This small molecule binds to this protein.
Small molecule (SMILES): Nc1nc2sc(CCCc3csc(C(=O)N[C@@H](CCC(=O)O)C(=O)O)c3)cc2c(=O)[nH]1

Binding-site contacts:
Ligand atom O27 contacts residue ARG65 of chain 1.A at 3.2 Å (salt-bridge).
Ligand atom C30 contacts residue PHE89 of chain 1.A at 3.0 Å (hydrophobic).
Ligand atom C32 contacts residue GAR1 of chain 1.B at 3.7 Å.
Ligand atom N11 contacts residue LEU93 of chain 1.A at 3.1 Å (h-bond).
Ligand atom C04 contacts residue VAL144 of chain 1.A at 3.5 Å (hydrophobic).
Ligand atom C31 contacts residue GAR1 of chain 1.B at 3.5 Å.
Ligand atom C04 contacts residue ALA141 of chain 1.A at 3.5 Å (hydrophobic).
Ligand atom N03 contacts residue VAL140 of chain 1.A at 3.5 Å.
Ligand atom O10 contacts residue ASP145 of chain 1.A at 2.9 Å (salt-bridge).
Ligand atom S07 contacts residue ARG91 of chain 1.A at 3.2 Å (salt-bridge).
Ligand atom N01 contacts residue ILE92 of chain 1.A at 3.6 Å.
Ligand atom N19 contacts residue MET90 of chain 1.A at 2.7 Å (h-bond).
Ligand atom N11 contacts residue GLU142 of chain 1.A at 2.7 Å (salt-bridge).
Ligand atom N03 contacts residue GLU142 of chain 1.A at 3.4 Å (salt-bridge).
Ligand atom O28 contacts residue MET90 of chain 1.A at 3.7 Å.
Ligand atom N11 contacts residue ALA141 of chain 1.A at 3.3 Å (h-bond).
Ligand atom C21 contacts residue ARG91 of chain 1.A at 3.5 Å.
Ligand atom O28 contacts residue ARG65 of chain 1.A at 3.2 Å (salt-bridge).
Ligand atom N03 contacts residue VAL144 of chain 1.A at 3.5 Å.
Ligand atom O25 contacts residue MET90 of chain 1.A at 3.7 Å.
Ligand atom N11 contacts residue VAL98 of chain 1.A at 3.5 Å.
Ligand atom O28 contacts residue ARG91 of chain 1.A at 3.5 Å.
Ligand atom C02 contacts residue GLU142 of chain 1.A at 3.4 Å.
Ligand atom O28 contacts residue ILE92 of chain 1.A at 2.9 Å (h-bond).
Ligand atom C04 contacts residue VAL140 of chain 1.A at 3.5 Å (hydrophobic).
Ligand atom O10 contacts residue HIS138 of chain 1.A at 3.7 Å.
Ligand atom N01 contacts residue LEU93 of chain 1.A at 3.0 Å (h-bond).
Ligand atom C02 contacts residue ALA141 of chain 1.A at 3.3 Å (hydrophobic).
Ligand atom O10 contacts residue VAL144 of chain 1.A at 3.4 Å.
Ligand atom N03 contacts residue ALA141 of chain 1.A at 2.5 Å (h-bond).
Ligand atom C15 contacts residue GAR1 of chain 1.B at 3.6 Å.
Ligand atom C29 contacts residue ASN107 of chain 1.A at 3.4 Å.
Ligand atom O24 contacts residue MET90 of chain 1.A at 3.6 Å.
Ligand atom O27 contacts residue ARG91 of chain 1.A at 3.6 Å.
Ligand atom C21 contacts residue MET90 of chain 1.A at 3.3 Å (hydrophobic).
Ligand atom C17 contacts residue MET90 of chain 1.A at 3.7 Å (hydrophobic).
Ligand atom S13 contacts residue SER119 of chain 1.A at 3.6 Å (h-bond).
Ligand atom C20 contacts residue MET90 of chain 1.A at 3.5 Å (hydrophobic).
Ligand atom C14 contacts residue MET90 of chain 1.A at 3.4 Å (hydrophobic).
Ligand atom C29 contacts residue PHE89 of chain 1.A at 3.2 Å (hydrophobic).

Sequence of chain 1.A:
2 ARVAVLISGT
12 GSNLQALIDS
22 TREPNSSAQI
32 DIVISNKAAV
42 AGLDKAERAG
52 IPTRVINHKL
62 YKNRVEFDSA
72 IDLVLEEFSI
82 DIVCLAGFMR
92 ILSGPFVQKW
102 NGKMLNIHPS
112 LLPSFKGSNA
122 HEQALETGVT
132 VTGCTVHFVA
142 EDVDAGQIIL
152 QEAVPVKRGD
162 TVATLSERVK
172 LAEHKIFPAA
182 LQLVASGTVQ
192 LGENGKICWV